Binding-site contacts:
Ligand atom O3 contacts residue GLY201 of chain 1.B at 2.7 Å (h-bond).
Ligand atom O6 contacts residue PHE165 of chain 1.B at 3.7 Å.
Ligand atom O4 contacts residue ASP203 of chain 1.B at 2.6 Å (salt-bridge).
Ligand atom C8 contacts residue ARG244 of chain 1.B at 3.9 Å.
Ligand atom C8 contacts residue ILE248 of chain 1.B at 3.9 Å (hydrophobic).
Ligand atom C3 contacts residue GLY201 of chain 1.B at 3.9 Å.
Ligand atom C3 contacts residue ASP203 of chain 1.B at 3.3 Å.
Ligand atom O6 contacts residue ILE248 of chain 1.B at 3.3 Å.
Ligand atom O7 contacts residue PHE245 of chain 1.B at 3.9 Å.
Ligand atom C4 contacts residue ASP203 of chain 1.B at 3.6 Å.
Ligand atom C7 contacts residue ARG244 of chain 1.B at 3.5 Å.
Ligand atom C5 contacts residue TYR171 of chain 1.B at 3.8 Å (hydrophobic).
Ligand atom O4 contacts residue GOL1 of chain 1.X at 3.5 Å.
Ligand atom C6 contacts residue TYR174 of chain 1.B at 3.7 Å (hydrophobic).
Ligand atom O6 contacts residue PHE245 of chain 1.B at 3.9 Å.
Ligand atom O3 contacts residue GLY200 of chain 1.B at 3.5 Å.
Ligand atom O5 contacts residue TYR171 of chain 1.B at 3.9 Å.
Ligand atom O3 contacts residue ASP203 of chain 1.B at 2.5 Å (salt-bridge).
Ligand atom O3 contacts residue GOL1 of chain 1.X at 3.8 Å.
Ligand atom O3 contacts residue TYR171 of chain 1.B at 3.8 Å.
Ligand atom C8 contacts residue PHE245 of chain 1.B at 3.8 Å (hydrophobic).
Ligand atom N2 contacts residue ASP204 of chain 1.B at 2.9 Å (salt-bridge).
Ligand atom C3 contacts residue ASP204 of chain 1.B at 3.9 Å.
Ligand atom C4 contacts residue TRP199 of chain 1.B at 4.0 Å (hydrophobic).
Ligand atom O4 contacts residue PHE245 of chain 1.B at 3.6 Å.
Ligand atom C8 contacts residue ASP204 of chain 1.B at 3.4 Å.
Ligand atom C1 contacts residue TYR171 of chain 1.B at 3.5 Å (hydrophobic).
Ligand atom C6 contacts residue PHE165 of chain 1.B at 3.4 Å (hydrophobic).
Ligand atom C3 contacts residue TYR171 of chain 1.B at 3.7 Å (hydrophobic).
Ligand atom C8 contacts residue GLY201 of chain 1.B at 3.7 Å.
Ligand atom C7 contacts residue ASP204 of chain 1.B at 3.6 Å.
Ligand atom C7 contacts residue GLY201 of chain 1.B at 3.7 Å.
Ligand atom O4 contacts residue ILE248 of chain 1.B at 3.8 Å.
Ligand atom N2 contacts residue GLY201 of chain 1.B at 3.5 Å (h-bond).
Ligand atom O5 contacts residue PHE245 of chain 1.B at 3.8 Å.
Ligand atom O4 contacts residue TYR174 of chain 1.B at 3.4 Å.
Ligand atom C5 contacts residue TYR174 of chain 1.B at 3.8 Å (hydrophobic).
Ligand atom C2 contacts residue ASP204 of chain 1.B at 3.9 Å.
Ligand atom O7 contacts residue ARG244 of chain 1.B at 2.6 Å (salt-bridge).
Ligand atom O6 contacts residue TRP199 of chain 1.B at 3.6 Å.

Sequence of chain 1.B:
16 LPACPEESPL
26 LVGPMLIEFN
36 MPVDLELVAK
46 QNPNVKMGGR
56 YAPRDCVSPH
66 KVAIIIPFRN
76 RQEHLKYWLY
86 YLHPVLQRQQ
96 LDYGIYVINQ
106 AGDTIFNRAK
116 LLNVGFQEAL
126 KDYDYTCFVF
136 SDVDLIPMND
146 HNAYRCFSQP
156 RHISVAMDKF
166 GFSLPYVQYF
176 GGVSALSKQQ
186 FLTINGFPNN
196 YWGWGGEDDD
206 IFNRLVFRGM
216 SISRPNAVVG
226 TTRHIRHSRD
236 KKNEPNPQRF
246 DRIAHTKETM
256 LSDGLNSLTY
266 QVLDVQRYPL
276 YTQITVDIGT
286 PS

A protein and the small-molecule ligand that binds it are described below.
Small molecule (SMILES): CC(=O)N[C@H]1[C@H](O[C@@H]2[C@@H](O[C@@H]3[C@H](O)[C@H](O)O[C@H](CO)[C@H]3O)O[C@H](CO)[C@@H](O)[C@@H]2O)O[C@H](CO)[C@@H](O)[C@@H]1O